Sequence of chain 1.G:
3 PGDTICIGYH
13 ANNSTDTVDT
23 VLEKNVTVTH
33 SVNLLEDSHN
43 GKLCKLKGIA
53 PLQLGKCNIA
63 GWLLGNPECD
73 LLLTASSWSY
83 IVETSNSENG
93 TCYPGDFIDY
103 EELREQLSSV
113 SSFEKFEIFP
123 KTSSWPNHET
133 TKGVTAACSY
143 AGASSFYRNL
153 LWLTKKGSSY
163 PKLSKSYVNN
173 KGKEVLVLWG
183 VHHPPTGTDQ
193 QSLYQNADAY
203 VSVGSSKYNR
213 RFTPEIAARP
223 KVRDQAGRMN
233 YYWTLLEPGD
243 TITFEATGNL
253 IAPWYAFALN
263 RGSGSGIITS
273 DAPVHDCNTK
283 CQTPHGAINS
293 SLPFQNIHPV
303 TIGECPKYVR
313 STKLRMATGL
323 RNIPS

Sequence of chain 1.S:
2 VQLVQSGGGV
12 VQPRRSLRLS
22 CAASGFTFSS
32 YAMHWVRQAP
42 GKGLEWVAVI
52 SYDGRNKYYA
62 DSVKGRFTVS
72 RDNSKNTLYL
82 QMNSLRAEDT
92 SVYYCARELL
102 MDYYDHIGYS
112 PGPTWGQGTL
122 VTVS

Binding-site contacts:
Ligand atom C7 contacts residue GLU70 of chain 1.G at 3.5 Å.
Ligand atom O7 contacts residue ASN68 of chain 1.G at 2.9 Å (h-bond).
Ligand atom C7 contacts residue ASN91 of chain 1.G at 3.0 Å.
Ligand atom C1 contacts residue ASN91 of chain 1.G at 1.4 Å.
Ligand atom O5 contacts residue ARG225 of chain 1.G at 3.9 Å.
Ligand atom O5 contacts residue ASN91 of chain 1.G at 2.4 Å (h-bond).
Ligand atom C5 contacts residue ASN91 of chain 1.G at 3.6 Å.
Ligand atom O6 contacts residue GLU90 of chain 1.G at 3.5 Å (salt-bridge).
Ligand atom C3 contacts residue ARG225 of chain 1.G at 3.9 Å.
Ligand atom N2 contacts residue ARG225 of chain 1.G at 3.7 Å.
Ligand atom C8 contacts residue GLU70 of chain 1.G at 3.7 Å.
Ligand atom O3 contacts residue ARG225 of chain 1.G at 2.8 Å (salt-bridge).
Ligand atom C3 contacts residue ASN91 of chain 1.G at 3.7 Å.
Ligand atom C2 contacts residue GLU70 of chain 1.G at 4.2 Å.
Ligand atom O7 contacts residue CYS94 of chain 1.G at 3.8 Å.
Ligand atom C6 contacts residue ARG225 of chain 1.G at 3.6 Å.
Ligand atom O7 contacts residue GLU70 of chain 1.G at 4.1 Å.
Ligand atom O7 contacts residue ARG225 of chain 1.G at 3.9 Å.
Ligand atom O7 contacts residue ASN91 of chain 1.G at 2.7 Å (h-bond).
Ligand atom N2 contacts residue ASN91 of chain 1.G at 2.8 Å (h-bond).
Ligand atom C4 contacts residue ASN91 of chain 1.G at 4.2 Å.
Ligand atom C6 contacts residue ARG56 of chain 1.S at 4.1 Å.
Ligand atom C8 contacts residue ALA139 of chain 1.G at 4.0 Å (hydrophobic).
Ligand atom C6 contacts residue GLU90 of chain 1.G at 3.6 Å.
Ligand atom C7 contacts residue ARG225 of chain 1.G at 3.4 Å.
Ligand atom O6 contacts residue ARG225 of chain 1.G at 2.2 Å (salt-bridge).
Ligand atom C7 contacts residue CYS94 of chain 1.G at 4.2 Å (hydrophobic).
Ligand atom C1 contacts residue GLU70 of chain 1.G at 4.0 Å.
Ligand atom C8 contacts residue ASN68 of chain 1.G at 3.7 Å.
Ligand atom C2 contacts residue ASN91 of chain 1.G at 2.3 Å.
Ligand atom N2 contacts residue GLU70 of chain 1.G at 3.2 Å.
Ligand atom C8 contacts residue CYS140 of chain 1.G at 4.1 Å (hydrophobic).
Ligand atom C2 contacts residue ARG225 of chain 1.G at 4.1 Å.
Ligand atom C8 contacts residue CYS94 of chain 1.G at 3.9 Å (hydrophobic).
Ligand atom C7 contacts residue ASN68 of chain 1.G at 3.8 Å.
Ligand atom O4 contacts residue ARG56 of chain 1.S at 3.4 Å (salt-bridge).
Ligand atom O5 contacts residue GLU90 of chain 1.G at 4.3 Å.
Ligand atom C5 contacts residue ARG225 of chain 1.G at 4.2 Å.
Ligand atom C8 contacts residue SER141 of chain 1.G at 3.7 Å.
Ligand atom C8 contacts residue ARG225 of chain 1.G at 3.3 Å.

A protein and the small-molecule ligand that binds it are described below.
Small molecule (SMILES): CC(=O)N[C@H]1[C@H](O[C@H]2[C@H](O)[C@@H](NC(C)=O)CO[C@@H]2CO)O[C@H](CO)[C@@H](O[C@@H]2O[C@H](CO)[C@@H](O)[C@H](O)[C@@H]2O)[C@@H]1O